Binding-site contacts:
Ligand atom O1 contacts residue SER68 of chain 1.B at 2.9 Å.
Ligand atom O1 contacts residue THR62 of chain 1.B at 4.4 Å.
Ligand atom P contacts residue SER68 of chain 1.B at 2.5 Å.
Ligand atom O4 contacts residue SER69 of chain 1.B at 4.0 Å.
Ligand atom P contacts residue SER69 of chain 1.B at 4.3 Å.
Ligand atom N contacts residue SER68 of chain 1.B at 3.9 Å.
Ligand atom O4 contacts residue SER68 of chain 1.B at 3.1 Å.
Ligand atom O2 contacts residue SER68 of chain 1.B at 3.8 Å.
Ligand atom O3 contacts residue SER68 of chain 1.B at 1.4 Å.
Ligand atom O3 contacts residue THR62 of chain 1.B at 4.3 Å.
Ligand atom O3 contacts residue ALA67 of chain 1.B at 4.1 Å.
Ligand atom O3 contacts residue SER69 of chain 1.B at 3.2 Å (h-bond).
Ligand atom CA contacts residue SER68 of chain 1.B at 4.5 Å.

Sequence of chain 1.B:
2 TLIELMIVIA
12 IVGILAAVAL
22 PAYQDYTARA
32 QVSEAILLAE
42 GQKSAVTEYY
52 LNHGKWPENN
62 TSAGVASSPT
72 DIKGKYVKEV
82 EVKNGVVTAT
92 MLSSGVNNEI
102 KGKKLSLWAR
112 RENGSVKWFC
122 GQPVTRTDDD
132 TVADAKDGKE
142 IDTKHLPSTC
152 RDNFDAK

This small molecule binds to this protein.
Small molecule (SMILES): NCCOP(=O)(O)O